Sequence of chain 1.B:
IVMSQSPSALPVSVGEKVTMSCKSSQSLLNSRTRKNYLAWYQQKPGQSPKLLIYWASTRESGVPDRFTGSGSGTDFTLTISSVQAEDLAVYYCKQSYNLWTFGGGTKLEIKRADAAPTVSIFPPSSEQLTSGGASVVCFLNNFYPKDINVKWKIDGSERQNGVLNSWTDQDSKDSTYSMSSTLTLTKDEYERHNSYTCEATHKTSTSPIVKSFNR

Sequence of chain 1.A:
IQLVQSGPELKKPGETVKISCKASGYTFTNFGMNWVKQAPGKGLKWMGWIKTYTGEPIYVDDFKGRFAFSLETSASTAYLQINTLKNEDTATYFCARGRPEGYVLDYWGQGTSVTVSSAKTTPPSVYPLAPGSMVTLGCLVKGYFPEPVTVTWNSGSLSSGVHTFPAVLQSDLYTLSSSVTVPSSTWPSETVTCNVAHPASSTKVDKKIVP

Binding-site contacts:
Ligand atom O5' contacts residue SER97 of chain 1.B at 2.7 Å (h-bond).
Ligand atom N1 contacts residue TRP101 of chain 1.B at 3.3 Å.
Ligand atom C8 contacts residue TRP50 of chain 1.A at 3.8 Å (hydrophobic).
Ligand atom C8 contacts residue TYR104 of chain 1.A at 4.2 Å (hydrophobic).
Ligand atom C3' contacts residue TYR104 of chain 1.A at 3.6 Å (hydrophobic).
Ligand atom O6 contacts residue TRP101 of chain 1.B at 3.7 Å.
Ligand atom C6 contacts residue TRP101 of chain 1.B at 3.3 Å (hydrophobic).
Ligand atom C2 contacts residue TRP101 of chain 1.B at 3.3 Å (hydrophobic).
Ligand atom O6 contacts residue GLY99 of chain 1.A at 3.1 Å.
Ligand atom C4' contacts residue TYR104 of chain 1.A at 4.1 Å (hydrophobic).
Ligand atom N1 contacts residue TRP50 of chain 1.A at 3.4 Å.
Ligand atom C5 contacts residue TRP50 of chain 1.A at 3.4 Å (hydrophobic).
Ligand atom O4' contacts residue TYR104 of chain 1.A at 3.8 Å.
Ligand atom C4 contacts residue TRP101 of chain 1.B at 3.3 Å (hydrophobic).
Ligand atom C1' contacts residue TRP50 of chain 1.A at 4.0 Å (hydrophobic).
Ligand atom O5' contacts residue TYR98 of chain 1.B at 4.2 Å.
Ligand atom O5' contacts residue TYR104 of chain 1.A at 4.1 Å.
Ligand atom C6 contacts residue GLY99 of chain 1.A at 4.1 Å.
Ligand atom O4' contacts residue TRP101 of chain 1.B at 3.5 Å (h-bond).
Ligand atom N3 contacts residue TRP101 of chain 1.B at 3.3 Å.
Ligand atom N9 contacts residue TRP101 of chain 1.B at 3.9 Å.
Ligand atom C5 contacts residue TRP101 of chain 1.B at 3.5 Å (hydrophobic).
Ligand atom C2 contacts residue ASN35 of chain 1.A at 3.6 Å.
Ligand atom C4 contacts residue TRP50 of chain 1.A at 3.6 Å (hydrophobic).
Ligand atom C6 contacts residue ASN35 of chain 1.A at 3.6 Å.
Ligand atom N7 contacts residue TRP50 of chain 1.A at 3.6 Å.
Ligand atom C5' contacts residue SER97 of chain 1.B at 3.7 Å.
Ligand atom N7 contacts residue TRP101 of chain 1.B at 4.2 Å.
Ligand atom N3 contacts residue TRP50 of chain 1.A at 3.4 Å.
Ligand atom C5' contacts residue TYR104 of chain 1.A at 3.8 Å (hydrophobic).
Ligand atom O6 contacts residue TRP50 of chain 1.A at 3.7 Å.
Ligand atom O6 contacts residue GLY33 of chain 1.A at 3.5 Å.
Ligand atom O6 contacts residue ASN35 of chain 1.A at 2.9 Å (h-bond).
Ligand atom O5' contacts residue TRP101 of chain 1.B at 3.2 Å (h-bond).
Ligand atom C2' contacts residue TYR104 of chain 1.A at 4.1 Å (hydrophobic).
Ligand atom C2 contacts residue TRP50 of chain 1.A at 3.4 Å (hydrophobic).
Ligand atom C2 contacts residue TRP47 of chain 1.A at 4.0 Å (hydrophobic).
Ligand atom N1 contacts residue ASN35 of chain 1.A at 2.8 Å (h-bond).
Ligand atom N9 contacts residue TRP50 of chain 1.A at 3.6 Å.
Ligand atom C6 contacts residue TRP50 of chain 1.A at 3.3 Å (hydrophobic).

This small molecule binds to this protein.
Small molecule (SMILES): O=c1[nH]cnc2c1ncn2[C@@H]1O[C@H](CO)[C@@H](O)[C@H]1O